Sequence of chain 1.KA:
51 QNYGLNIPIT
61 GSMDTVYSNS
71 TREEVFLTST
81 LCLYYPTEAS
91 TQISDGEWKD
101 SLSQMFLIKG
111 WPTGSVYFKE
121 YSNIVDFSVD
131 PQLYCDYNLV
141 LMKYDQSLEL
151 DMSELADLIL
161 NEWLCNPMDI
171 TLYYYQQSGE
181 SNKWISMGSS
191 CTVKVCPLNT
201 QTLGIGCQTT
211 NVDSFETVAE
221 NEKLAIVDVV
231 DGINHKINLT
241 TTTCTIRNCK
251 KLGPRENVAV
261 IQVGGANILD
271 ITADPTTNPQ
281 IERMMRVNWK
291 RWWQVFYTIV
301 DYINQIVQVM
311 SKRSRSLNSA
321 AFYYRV

The protein below binds the small molecule below.
Small molecule (SMILES): CC(=O)N[C@@H]1[C@@H](O)[C@H](O)[C@@H](CO)O[C@H]1O

Binding-site contacts:
Ligand atom C4 contacts residue ASN69 of chain 1.KA at 4.3 Å.
Ligand atom C5 contacts residue ASN69 of chain 1.KA at 3.7 Å.
Ligand atom C2 contacts residue ASN69 of chain 1.KA at 2.5 Å.
Ligand atom C7 contacts residue ASN69 of chain 1.KA at 4.0 Å.
Ligand atom O5 contacts residue ASN69 of chain 1.KA at 2.4 Å (h-bond).
Ligand atom C6 contacts residue ASN69 of chain 1.KA at 4.5 Å.
Ligand atom C3 contacts residue ASN69 of chain 1.KA at 3.8 Å.
Ligand atom N2 contacts residue ASN69 of chain 1.KA at 2.8 Å (h-bond).
Ligand atom C1 contacts residue ASN69 of chain 1.KA at 1.4 Å.